Sequence of chain 1.I:
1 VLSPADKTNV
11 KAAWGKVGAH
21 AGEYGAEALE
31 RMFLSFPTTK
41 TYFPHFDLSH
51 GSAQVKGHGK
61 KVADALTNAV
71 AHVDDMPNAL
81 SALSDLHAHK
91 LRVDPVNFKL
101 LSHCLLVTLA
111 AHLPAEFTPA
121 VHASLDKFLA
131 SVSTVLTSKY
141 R

Binding-site contacts:
Ligand atom O1D contacts residue PHE46 of chain 1.I at 3.3 Å.
Ligand atom CMC contacts residue ASN97 of chain 1.I at 3.3 Å.
Ligand atom CHD contacts residue PHE43 of chain 1.I at 3.4 Å (hydrophobic).
Ligand atom C1B contacts residue VAL62 of chain 1.I at 3.6 Å (hydrophobic).
Ligand atom CBA contacts residue LEU83 of chain 1.I at 3.7 Å (hydrophobic).
Ligand atom CGD contacts residue PHE46 of chain 1.I at 3.7 Å (hydrophobic).
Ligand atom C1A contacts residue HIS58 of chain 1.I at 3.5 Å.
Ligand atom NI contacts residue HIS87 of chain 1.I at 2.9 Å.
Ligand atom CMA contacts residue ALA65 of chain 1.I at 3.6 Å (hydrophobic).
Ligand atom C2B contacts residue LEU136 of chain 1.I at 3.6 Å (hydrophobic).
Ligand atom O1A contacts residue LYS61 of chain 1.I at 3.3 Å.
Ligand atom NB contacts residue HIS87 of chain 1.I at 3.5 Å (h-bond).
Ligand atom CAA contacts residue LYS61 of chain 1.I at 3.5 Å.
Ligand atom CMC contacts residue PHE98 of chain 1.I at 3.5 Å (hydrophobic).
Ligand atom CMD contacts residue TYR42 of chain 1.I at 3.0 Å (hydrophobic).
Ligand atom O2D contacts residue HIS45 of chain 1.I at 3.5 Å (h-bond).
Ligand atom CBD contacts residue HIS58 of chain 1.I at 3.5 Å.
Ligand atom C3D contacts residue HIS58 of chain 1.I at 3.7 Å.
Ligand atom CBA contacts residue LEU86 of chain 1.I at 3.5 Å (hydrophobic).
Ligand atom C1D contacts residue PHE43 of chain 1.I at 3.6 Å (hydrophobic).
Ligand atom NC contacts residue HIS87 of chain 1.I at 3.1 Å (h-bond).
Ligand atom CAB contacts residue LEU136 of chain 1.I at 3.7 Å (hydrophobic).
Ligand atom ND contacts residue HIS58 of chain 1.I at 3.5 Å (h-bond).
Ligand atom C3B contacts residue LEU136 of chain 1.I at 3.4 Å (hydrophobic).
Ligand atom C2B contacts residue VAL62 of chain 1.I at 3.6 Å (hydrophobic).
Ligand atom NA contacts residue HIS87 of chain 1.I at 3.6 Å.
Ligand atom CAC contacts residue VAL93 of chain 1.I at 3.3 Å (hydrophobic).
Ligand atom C4D contacts residue HIS58 of chain 1.I at 3.3 Å.
Ligand atom CHC contacts residue LEU101 of chain 1.I at 3.3 Å (hydrophobic).
Ligand atom C1C contacts residue HIS87 of chain 1.I at 3.7 Å.
Ligand atom O2A contacts residue LEU86 of chain 1.I at 3.7 Å.
Ligand atom C3D contacts residue LEU91 of chain 1.I at 3.7 Å (hydrophobic).
Ligand atom CMA contacts residue LYS61 of chain 1.I at 3.2 Å.
Ligand atom CHA contacts residue HIS58 of chain 1.I at 3.0 Å.
Ligand atom C1C contacts residue LEU101 of chain 1.I at 3.7 Å (hydrophobic).
Ligand atom ND contacts residue HIS87 of chain 1.I at 3.6 Å.
Ligand atom C3A contacts residue LEU83 of chain 1.I at 3.5 Å (hydrophobic).
Ligand atom CMA contacts residue LEU83 of chain 1.I at 3.5 Å (hydrophobic).
Ligand atom CBC contacts residue PHE43 of chain 1.I at 3.6 Å (hydrophobic).
Ligand atom CHC contacts residue PHE98 of chain 1.I at 3.5 Å (hydrophobic).

This protein binds this small molecule.
Small molecule (SMILES): C=CC1=C(C)C2=N3->[Ni]45<-N6=C(C=c7c(C)c(C=C)c(n74)=C2)C(C)=C(CCC(=O)O)C6=Cc2c(CCC(=O)O)c(C)c(n25)C=C13